Binding-site contacts:
Ligand atom C4 contacts residue HS8436 of chain 2.A at 3.3 Å.
Ligand atom C6 contacts residue PHE171 of chain 2.A at 3.9 Å (hydrophobic).
Ligand atom C2 contacts residue VAL321 of chain 2.A at 3.3 Å (hydrophobic).
Ligand atom C5 contacts residue HS8436 of chain 2.A at 4.0 Å.
Ligand atom C3 contacts residue HS8436 of chain 2.A at 3.6 Å.
Ligand atom N1 contacts residue PHE3 of chain 1.A at 4.5 Å.
Ligand atom C5 contacts residue THR501 of chain 2.A at 4.2 Å.
Ligand atom O2 contacts residue VAL321 of chain 2.A at 3.7 Å.
Ligand atom N1 contacts residue THR557 of chain 2.A at 4.2 Å.
Ligand atom C1 contacts residue PHE171 of chain 2.A at 4.4 Å (hydrophobic).
Ligand atom O3 contacts residue TYR208 of chain 2.A at 3.9 Å.
Ligand atom C1 contacts residue ILE500 of chain 2.A at 4.1 Å (hydrophobic).
Ligand atom C2 contacts residue ILE500 of chain 2.A at 4.1 Å (hydrophobic).
Ligand atom O2 contacts residue PHE3 of chain 1.A at 4.4 Å.
Ligand atom C6 contacts residue THR557 of chain 2.A at 4.4 Å.
Ligand atom C4 contacts residue HIS356 of chain 2.A at 4.2 Å.
Ligand atom N1 contacts residue VAL321 of chain 2.A at 4.4 Å.
Ligand atom N1 contacts residue ILE500 of chain 2.A at 4.3 Å.
Ligand atom C5 contacts residue HIS252 of chain 2.A at 4.2 Å.
Ligand atom OH contacts residue HIS252 of chain 2.A at 3.0 Å (h-bond).
Ligand atom C6 contacts residue THR501 of chain 2.A at 4.5 Å.
Ligand atom OH contacts residue HS8436 of chain 2.A at 2.7 Å (h-bond).
Ligand atom O3 contacts residue THR557 of chain 2.A at 3.5 Å.
Ligand atom C4 contacts residue PHE171 of chain 2.A at 4.2 Å (hydrophobic).
Ligand atom C3 contacts residue VAL321 of chain 2.A at 3.4 Å (hydrophobic).
Ligand atom C5 contacts residue PHE171 of chain 2.A at 3.7 Å (hydrophobic).
Ligand atom O3 contacts residue PHE3 of chain 1.A at 3.9 Å.
Ligand atom OH contacts residue HIS356 of chain 2.A at 3.1 Å (h-bond).
Ligand atom C1 contacts residue VAL321 of chain 2.A at 4.3 Å (hydrophobic).
Ligand atom C3 contacts residue HIS356 of chain 2.A at 4.3 Å.
Ligand atom C5 contacts residue MET210 of chain 2.A at 4.4 Å (hydrophobic).
Ligand atom C6 contacts residue TYR208 of chain 2.A at 4.0 Å (hydrophobic).
Ligand atom C4 contacts residue HIS252 of chain 2.A at 3.9 Å.

Sequence of chain 2.A:
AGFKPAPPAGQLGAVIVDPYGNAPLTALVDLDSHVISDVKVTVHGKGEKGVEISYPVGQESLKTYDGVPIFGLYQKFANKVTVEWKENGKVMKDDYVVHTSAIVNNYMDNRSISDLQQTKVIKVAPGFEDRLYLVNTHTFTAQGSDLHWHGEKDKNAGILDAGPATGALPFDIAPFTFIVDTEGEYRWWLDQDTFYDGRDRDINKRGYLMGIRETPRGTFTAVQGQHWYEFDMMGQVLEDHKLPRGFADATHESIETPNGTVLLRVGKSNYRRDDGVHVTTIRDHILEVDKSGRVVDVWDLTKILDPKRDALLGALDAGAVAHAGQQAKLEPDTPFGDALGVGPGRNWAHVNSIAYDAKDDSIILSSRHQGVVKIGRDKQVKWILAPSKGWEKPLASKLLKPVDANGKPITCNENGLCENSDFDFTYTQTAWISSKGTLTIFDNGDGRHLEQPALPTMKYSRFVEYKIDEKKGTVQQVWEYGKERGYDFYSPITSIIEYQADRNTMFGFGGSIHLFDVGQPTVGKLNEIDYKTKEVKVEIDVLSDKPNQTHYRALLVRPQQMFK

Sequence of chain 1.A:
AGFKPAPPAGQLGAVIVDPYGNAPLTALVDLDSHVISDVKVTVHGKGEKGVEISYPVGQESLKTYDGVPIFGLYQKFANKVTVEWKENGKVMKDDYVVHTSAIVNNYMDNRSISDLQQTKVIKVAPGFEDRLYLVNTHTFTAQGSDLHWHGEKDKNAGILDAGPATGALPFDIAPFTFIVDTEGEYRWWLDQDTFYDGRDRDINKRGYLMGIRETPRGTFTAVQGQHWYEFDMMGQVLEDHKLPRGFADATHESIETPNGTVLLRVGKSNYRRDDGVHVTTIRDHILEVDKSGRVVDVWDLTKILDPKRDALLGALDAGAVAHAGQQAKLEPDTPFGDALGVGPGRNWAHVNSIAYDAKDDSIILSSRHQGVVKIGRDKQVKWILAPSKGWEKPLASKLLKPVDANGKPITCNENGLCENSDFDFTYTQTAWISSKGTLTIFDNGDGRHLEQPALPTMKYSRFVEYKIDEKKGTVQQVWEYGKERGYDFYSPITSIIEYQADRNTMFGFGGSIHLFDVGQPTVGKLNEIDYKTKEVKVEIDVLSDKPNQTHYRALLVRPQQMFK

The protein below binds the small molecule below.
Small molecule (SMILES): O=[N+]([O-])c1ccc(O)cc1